Sequence of chain 1.D:
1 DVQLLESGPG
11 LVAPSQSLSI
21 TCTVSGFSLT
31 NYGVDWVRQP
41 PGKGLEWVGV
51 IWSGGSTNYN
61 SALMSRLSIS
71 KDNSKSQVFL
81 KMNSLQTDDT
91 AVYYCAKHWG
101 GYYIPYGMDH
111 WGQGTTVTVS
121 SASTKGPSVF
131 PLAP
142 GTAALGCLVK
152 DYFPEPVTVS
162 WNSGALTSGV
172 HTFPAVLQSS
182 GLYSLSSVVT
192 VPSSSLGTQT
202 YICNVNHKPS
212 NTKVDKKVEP

Sequence of chain 1.C:
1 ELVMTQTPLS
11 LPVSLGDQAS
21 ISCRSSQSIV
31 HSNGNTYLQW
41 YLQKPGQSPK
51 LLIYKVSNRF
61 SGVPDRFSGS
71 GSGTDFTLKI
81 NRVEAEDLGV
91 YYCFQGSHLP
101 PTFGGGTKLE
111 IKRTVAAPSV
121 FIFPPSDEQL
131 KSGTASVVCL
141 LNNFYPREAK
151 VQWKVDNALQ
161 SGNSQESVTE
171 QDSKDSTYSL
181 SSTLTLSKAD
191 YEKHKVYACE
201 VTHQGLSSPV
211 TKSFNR

Binding-site contacts:
Ligand atom O19 contacts residue LEU99 of chain 1.C at 3.5 Å.
Ligand atom C7 contacts residue TRP52 of chain 1.D at 4.1 Å (hydrophobic).
Ligand atom C5 contacts residue TRP52 of chain 1.D at 3.6 Å (hydrophobic).
Ligand atom O17 contacts residue HIS31 of chain 1.C at 3.2 Å (h-bond).
Ligand atom N11 contacts residue GLY96 of chain 1.C at 2.8 Å (h-bond).
Ligand atom C6 contacts residue PRO101 of chain 1.C at 4.0 Å (hydrophobic).
Ligand atom N10 contacts residue MET108 of chain 1.D at 3.4 Å.
Ligand atom C2 contacts residue HIS98 of chain 1.D at 3.8 Å.
Ligand atom N1 contacts residue PRO105 of chain 1.D at 3.4 Å.
Ligand atom C12 contacts residue LEU99 of chain 1.C at 4.1 Å (hydrophobic).
Ligand atom C8 contacts residue GLY96 of chain 1.C at 3.4 Å.
Ligand atom C5 contacts residue VAL50 of chain 1.D at 4.1 Å (hydrophobic).
Ligand atom N3 contacts residue TRP47 of chain 1.D at 4.0 Å.
Ligand atom C15 contacts residue HIS31 of chain 1.C at 3.4 Å.
Ligand atom N10 contacts residue HIS98 of chain 1.D at 3.8 Å.
Ligand atom C2 contacts residue PHE94 of chain 1.C at 3.9 Å (hydrophobic).
Ligand atom C16 contacts residue HIS31 of chain 1.C at 3.7 Å.
Ligand atom C14 contacts residue SER97 of chain 1.C at 4.0 Å.
Ligand atom C6 contacts residue TRP52 of chain 1.D at 3.6 Å (hydrophobic).
Ligand atom C13 contacts residue GLY96 of chain 1.C at 3.4 Å.
Ligand atom C5 contacts residue PRO101 of chain 1.C at 3.7 Å (hydrophobic).
Ligand atom C13 contacts residue SER97 of chain 1.C at 3.5 Å.
Ligand atom C2 contacts residue PRO105 of chain 1.D at 3.7 Å (hydrophobic).
Ligand atom N10 contacts residue ASP35 of chain 1.D at 2.9 Å (salt-bridge).
Ligand atom N3 contacts residue ASP35 of chain 1.D at 2.8 Å (salt-bridge).
Ligand atom N3 contacts residue HIS98 of chain 1.D at 3.5 Å (h-bond).
Ligand atom C9 contacts residue PRO105 of chain 1.D at 3.9 Å (hydrophobic).
Ligand atom C8 contacts residue ILE104 of chain 1.D at 3.7 Å (hydrophobic).
Ligand atom N10 contacts residue PHE94 of chain 1.C at 3.9 Å.
Ligand atom C12 contacts residue GLY96 of chain 1.C at 3.6 Å.
Ligand atom N1 contacts residue PHE94 of chain 1.C at 3.6 Å.
Ligand atom C4 contacts residue PRO101 of chain 1.C at 3.8 Å (hydrophobic).
Ligand atom C7 contacts residue GLY96 of chain 1.C at 3.6 Å.
Ligand atom N11 contacts residue ILE104 of chain 1.D at 3.8 Å.
Ligand atom C2 contacts residue ASP35 of chain 1.D at 3.6 Å.
Ligand atom O19 contacts residue TRP52 of chain 1.D at 4.0 Å.
Ligand atom C6 contacts residue LEU99 of chain 1.C at 4.0 Å (hydrophobic).
Ligand atom C15 contacts residue SER97 of chain 1.C at 3.4 Å.
Ligand atom C4 contacts residue ASP35 of chain 1.D at 3.8 Å.
Ligand atom N10 contacts residue PRO105 of chain 1.D at 3.9 Å.

This protein binds this small molecule.
Small molecule (SMILES): Nc1nc2ccc(NC(=O)CCCC(=O)O)cc2[nH]1